Sequence of chain 1.C:
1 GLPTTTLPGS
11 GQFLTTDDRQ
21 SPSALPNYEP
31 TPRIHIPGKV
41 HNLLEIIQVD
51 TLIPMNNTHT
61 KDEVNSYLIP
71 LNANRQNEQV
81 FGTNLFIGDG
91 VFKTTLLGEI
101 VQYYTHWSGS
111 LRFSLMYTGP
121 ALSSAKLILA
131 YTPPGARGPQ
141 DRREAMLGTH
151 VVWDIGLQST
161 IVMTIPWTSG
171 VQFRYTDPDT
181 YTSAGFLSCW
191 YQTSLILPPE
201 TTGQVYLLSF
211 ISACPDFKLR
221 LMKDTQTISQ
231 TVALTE

The small molecule below binds the protein below.
Small molecule (SMILES): Cc1cc(CCCCCCCOc2ccc(C3=N[C@@H](C)CO3)cc2)on1

Sequence of chain 1.A:
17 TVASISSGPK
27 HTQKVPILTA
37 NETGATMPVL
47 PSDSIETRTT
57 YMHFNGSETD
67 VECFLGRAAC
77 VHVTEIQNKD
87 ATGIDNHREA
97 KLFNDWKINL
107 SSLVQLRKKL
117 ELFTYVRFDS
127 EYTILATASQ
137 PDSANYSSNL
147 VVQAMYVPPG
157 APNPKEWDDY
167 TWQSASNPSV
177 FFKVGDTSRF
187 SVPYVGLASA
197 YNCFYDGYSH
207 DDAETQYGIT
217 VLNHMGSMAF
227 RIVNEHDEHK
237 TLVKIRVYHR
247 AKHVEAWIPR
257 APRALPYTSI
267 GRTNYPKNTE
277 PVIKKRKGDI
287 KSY

Binding-site contacts:
Ligand atom C3C contacts residue VAL188 of chain 1.A at 3.3 Å (hydrophobic).
Ligand atom C7C contacts residue TYR128 of chain 1.A at 3.6 Å (hydrophobic).
Ligand atom C5B contacts residue LEU106 of chain 1.A at 3.5 Å (hydrophobic).
Ligand atom O1B contacts residue MET221 of chain 1.A at 3.4 Å.
Ligand atom C4B contacts residue LEU106 of chain 1.A at 3.7 Å (hydrophobic).
Ligand atom C4 contacts residue TYR152 of chain 1.A at 3.9 Å (hydrophobic).
Ligand atom O1 contacts residue VAL188 of chain 1.A at 3.8 Å.
Ligand atom N2 contacts residue ALA24 of chain 1.C at 3.4 Å.
Ligand atom C4C contacts residue TYR152 of chain 1.A at 3.8 Å (hydrophobic).
Ligand atom N2 contacts residue PHE186 of chain 1.A at 3.7 Å.
Ligand atom C1B contacts residue MET221 of chain 1.A at 3.8 Å (hydrophobic).
Ligand atom C4 contacts residue PHE186 of chain 1.A at 3.6 Å (hydrophobic).
Ligand atom C2C contacts residue VAL188 of chain 1.A at 3.2 Å (hydrophobic).
Ligand atom C31 contacts residue VAL176 of chain 1.A at 3.3 Å (hydrophobic).
Ligand atom C4 contacts residue MET224 of chain 1.A at 3.8 Å (hydrophobic).
Ligand atom O1B contacts residue TYR128 of chain 1.A at 3.9 Å.
Ligand atom C31 contacts residue ALA150 of chain 1.A at 3.5 Å (hydrophobic).
Ligand atom C6B contacts residue LEU106 of chain 1.A at 3.9 Å (hydrophobic).
Ligand atom C5C contacts residue ILE104 of chain 1.A at 3.8 Å (hydrophobic).
Ligand atom O1 contacts residue PHE186 of chain 1.A at 3.5 Å.
Ligand atom C3 contacts residue PRO174 of chain 1.A at 3.8 Å (hydrophobic).
Ligand atom C5C contacts residue TYR128 of chain 1.A at 3.5 Å (hydrophobic).
Ligand atom C2B contacts residue MET221 of chain 1.A at 3.5 Å (hydrophobic).
Ligand atom C5 contacts residue TYR152 of chain 1.A at 3.8 Å (hydrophobic).
Ligand atom C31 contacts residue PRO174 of chain 1.A at 3.4 Å (hydrophobic).
Ligand atom C6B contacts residue TYR197 of chain 1.A at 3.6 Å (hydrophobic).
Ligand atom C31 contacts residue SER175 of chain 1.A at 3.6 Å.
Ligand atom C6C contacts residue VAL191 of chain 1.A at 3.2 Å (hydrophobic).
Ligand atom CM1 contacts residue SER107 of chain 1.A at 3.9 Å.
Ligand atom C5 contacts residue PHE186 of chain 1.A at 3.5 Å (hydrophobic).
Ligand atom O1 contacts residue ALA24 of chain 1.C at 3.6 Å.
Ligand atom N3A contacts residue ASN219 of chain 1.A at 3.0 Å (h-bond).
Ligand atom C7C contacts residue TYR197 of chain 1.A at 3.8 Å (hydrophobic).
Ligand atom C3C contacts residue TYR128 of chain 1.A at 3.9 Å (hydrophobic).
Ligand atom C5B contacts residue TYR197 of chain 1.A at 3.7 Å (hydrophobic).
Ligand atom C4A contacts residue ASN219 of chain 1.A at 3.5 Å.
Ligand atom O1 contacts residue TYR152 of chain 1.A at 3.9 Å.
Ligand atom C3B contacts residue MET221 of chain 1.A at 3.8 Å (hydrophobic).
Ligand atom C6C contacts residue MET221 of chain 1.A at 3.7 Å (hydrophobic).
Ligand atom C3 contacts residue PHE186 of chain 1.A at 3.8 Å (hydrophobic).